Binding-site contacts:
Ligand atom O3 contacts residue HIS36 of chain 1.Z at 3.5 Å.
Ligand atom O16 contacts residue LEU27 of chain 1.Z at 4.0 Å.
Ligand atom C34 contacts residue LEU27 of chain 1.Z at 4.0 Å (hydrophobic).
Ligand atom C18 contacts residue LEU28 of chain 1.Z at 3.7 Å (hydrophobic).
Ligand atom C6 contacts residue TRP95 of chain 1.Q at 4.1 Å (hydrophobic).
Ligand atom O16 contacts residue GLY31 of chain 1.Z at 3.6 Å.
Ligand atom C57 contacts residue TYR35 of chain 1.Z at 4.2 Å (hydrophobic).
Ligand atom C9 contacts residue TYR35 of chain 1.Z at 4.0 Å (hydrophobic).
Ligand atom C1 contacts residue TRP32 of chain 1.Z at 3.5 Å (hydrophobic).
Ligand atom C28 contacts residue LEU27 of chain 1.Z at 3.6 Å (hydrophobic).
Ligand atom C25 contacts residue TRP95 of chain 1.Q at 3.6 Å (hydrophobic).
Ligand atom C43 contacts residue LEU35 of chain 1.N at 4.1 Å (hydrophobic).
Ligand atom C1 contacts residue LEU28 of chain 1.Z at 3.8 Å (hydrophobic).
Ligand atom C11 contacts residue TYR35 of chain 1.Z at 3.9 Å (hydrophobic).
Ligand atom C43 contacts residue PHE459 of chain 1.N at 3.8 Å (hydrophobic).
Ligand atom C43 contacts residue LEU34 of chain 1.Z at 3.9 Å (hydrophobic).
Ligand atom C31 contacts residue TRP95 of chain 1.Q at 3.8 Å (hydrophobic).
Ligand atom C5 contacts residue TYR35 of chain 1.Z at 3.9 Å (hydrophobic).
Ligand atom C40 contacts residue LEU462 of chain 1.N at 3.9 Å (hydrophobic).
Ligand atom C1 contacts residue GLY31 of chain 1.Z at 3.8 Å.
Ligand atom O16 contacts residue TRP95 of chain 1.Q at 3.8 Å.
Ligand atom C10 contacts residue TYR35 of chain 1.Z at 3.6 Å (hydrophobic).
Ligand atom C43 contacts residue PHE36 of chain 1.Y at 4.1 Å (hydrophobic).
Ligand atom O3 contacts residue TRP32 of chain 1.Z at 4.1 Å.
Ligand atom O49 contacts residue TRP32 of chain 1.Z at 3.6 Å (h-bond).
Ligand atom O61 contacts residue TYR99 of chain 1.Q at 3.9 Å.
Ligand atom C57 contacts residue TRP95 of chain 1.Q at 3.6 Å (hydrophobic).
Ligand atom O61 contacts residue TRP95 of chain 1.Q at 2.9 Å (h-bond).
Ligand atom C37 contacts residue ALA30 of chain 1.Z at 3.9 Å (hydrophobic).
Ligand atom C19 contacts residue LEU27 of chain 1.Z at 3.8 Å (hydrophobic).
Ligand atom C37 contacts residue LEU34 of chain 1.Z at 4.0 Å (hydrophobic).
Ligand atom O1 contacts residue TYR35 of chain 1.Z at 3.0 Å.
Ligand atom O55 contacts residue TRP32 of chain 1.Z at 3.1 Å.
Ligand atom C25 contacts residue LEU92 of chain 1.Q at 4.0 Å (hydrophobic).
Ligand atom O49 contacts residue LEU28 of chain 1.Z at 2.9 Å (h-bond).
Ligand atom O16 contacts residue LEU28 of chain 1.Z at 4.1 Å.
Ligand atom C22 contacts residue TRP95 of chain 1.Q at 3.3 Å (hydrophobic).
Ligand atom C34 contacts residue PHE459 of chain 1.N at 3.9 Å (hydrophobic).
Ligand atom O6 contacts residue TYR35 of chain 1.Z at 2.9 Å (h-bond).
Ligand atom O5 contacts residue TRP95 of chain 1.Q at 3.2 Å.

Sequence of chain 1.Q:
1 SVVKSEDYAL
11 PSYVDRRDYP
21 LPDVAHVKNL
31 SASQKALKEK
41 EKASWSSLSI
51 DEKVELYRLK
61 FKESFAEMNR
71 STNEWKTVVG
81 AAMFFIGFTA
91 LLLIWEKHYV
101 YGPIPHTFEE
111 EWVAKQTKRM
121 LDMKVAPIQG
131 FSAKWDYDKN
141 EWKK

A small-molecule ligand and the protein it binds are described below.
Small molecule (SMILES): CCCCCCCCCCO[C@@H]1O[C@H](CO)[C@@H](O[C@H]2O[C@H](CO)[C@@H](O)[C@H](O)[C@H]2O)[C@H](O)[C@H]1O

Sequence of chain 1.N:
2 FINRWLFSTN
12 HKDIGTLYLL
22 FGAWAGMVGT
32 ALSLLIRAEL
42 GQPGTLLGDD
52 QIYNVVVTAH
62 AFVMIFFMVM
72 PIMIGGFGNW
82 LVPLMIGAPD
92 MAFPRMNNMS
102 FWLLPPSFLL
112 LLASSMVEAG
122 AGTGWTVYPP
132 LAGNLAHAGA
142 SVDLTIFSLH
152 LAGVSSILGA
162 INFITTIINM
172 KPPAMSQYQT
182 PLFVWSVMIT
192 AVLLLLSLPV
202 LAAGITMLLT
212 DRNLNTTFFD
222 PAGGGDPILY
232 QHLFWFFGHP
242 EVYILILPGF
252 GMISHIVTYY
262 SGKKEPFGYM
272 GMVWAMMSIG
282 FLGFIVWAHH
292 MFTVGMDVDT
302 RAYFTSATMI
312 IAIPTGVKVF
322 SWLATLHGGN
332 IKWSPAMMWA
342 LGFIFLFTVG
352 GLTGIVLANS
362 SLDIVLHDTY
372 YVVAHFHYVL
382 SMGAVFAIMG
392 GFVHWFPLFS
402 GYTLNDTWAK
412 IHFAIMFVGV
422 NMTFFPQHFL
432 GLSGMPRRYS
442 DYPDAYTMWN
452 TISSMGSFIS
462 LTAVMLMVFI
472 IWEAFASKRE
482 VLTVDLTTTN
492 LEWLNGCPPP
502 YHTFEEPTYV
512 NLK

Sequence of chain 1.Y:
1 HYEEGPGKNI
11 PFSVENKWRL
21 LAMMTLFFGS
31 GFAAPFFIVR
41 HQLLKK

Sequence of chain 1.Z:
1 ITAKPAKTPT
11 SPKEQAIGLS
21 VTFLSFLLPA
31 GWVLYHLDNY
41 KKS